Sequence of chain 1.B:
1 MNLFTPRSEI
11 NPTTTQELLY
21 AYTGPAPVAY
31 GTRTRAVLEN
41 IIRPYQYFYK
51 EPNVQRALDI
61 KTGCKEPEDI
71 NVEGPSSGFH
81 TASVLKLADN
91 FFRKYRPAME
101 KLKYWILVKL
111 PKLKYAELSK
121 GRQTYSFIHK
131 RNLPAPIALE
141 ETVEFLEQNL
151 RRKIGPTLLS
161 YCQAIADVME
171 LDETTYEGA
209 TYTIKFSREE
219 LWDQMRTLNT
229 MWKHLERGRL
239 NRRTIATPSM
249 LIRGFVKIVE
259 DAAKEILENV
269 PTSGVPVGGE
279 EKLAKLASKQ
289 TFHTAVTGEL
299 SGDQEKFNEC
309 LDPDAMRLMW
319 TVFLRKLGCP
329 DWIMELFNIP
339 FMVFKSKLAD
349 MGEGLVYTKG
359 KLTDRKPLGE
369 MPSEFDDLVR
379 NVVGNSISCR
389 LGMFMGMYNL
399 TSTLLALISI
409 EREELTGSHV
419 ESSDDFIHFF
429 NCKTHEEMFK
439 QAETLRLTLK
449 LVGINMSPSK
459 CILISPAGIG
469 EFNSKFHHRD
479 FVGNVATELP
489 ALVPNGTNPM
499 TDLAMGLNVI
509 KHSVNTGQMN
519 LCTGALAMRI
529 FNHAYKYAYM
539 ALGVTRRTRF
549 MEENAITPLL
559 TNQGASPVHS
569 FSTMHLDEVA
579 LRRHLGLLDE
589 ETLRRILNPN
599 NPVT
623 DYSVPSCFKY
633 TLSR

The small molecule below binds the protein below.
Small molecule (SMILES): Nc1ccn([C@@H]2O[C@H](CO[P](=O)(O)O[C@H]3[C@@H](O)[C@H](n4cnc5c(=O)nc(N)[nH]c54)O[C@@H]3CO[P](=O)(O)O[C@H]3[C@@H](O)[C@H](n4ccc(=O)[nH]c4=O)O[C@@H]3CO[P](=O)(O)O[C@H]3[C@@H](O)[C@H](n4ccc(=O)[nH]c4=O)O[C@@H]3CO[P](=O)(O)O[C@H]3[C@@H](O)[C@H](n4ccc(=O)[nH]c4=O)O[C@@H]3COP(=O)=O)[C@@H](O[P](=O)(O)OC[C@H]3O[C@@H](n4ccc(=O)[nH]c4=O)[C@H](O)[C@@H]3O)[C@H]2O)c(=O)n1

Sequence of chain 1.C:
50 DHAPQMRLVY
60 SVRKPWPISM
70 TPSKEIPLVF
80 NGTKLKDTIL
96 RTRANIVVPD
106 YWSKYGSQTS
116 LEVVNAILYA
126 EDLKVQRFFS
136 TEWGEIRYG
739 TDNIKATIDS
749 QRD

Binding-site contacts:
Ligand atom N4 contacts residue GLN392 of chain 1.A at 3.5 Å (h-bond).
Ligand atom O2 contacts residue GLN248 of chain 1.A at 3.0 Å (h-bond).
Ligand atom O2' contacts residue VAL542 of chain 1.B at 2.7 Å (h-bond).
Ligand atom C2 contacts residue ARG417 of chain 1.A at 3.6 Å.
Ligand atom O4 contacts residue ASN288 of chain 1.A at 3.6 Å.
Ligand atom O2' contacts residue TRP352 of chain 1.A at 2.2 Å (h-bond).
Ligand atom O2' contacts residue GLU389 of chain 1.A at 3.3 Å (salt-bridge).
Ligand atom O4 contacts residue PRO419 of chain 1.A at 3.5 Å.
Ligand atom N3 contacts residue ARG417 of chain 1.A at 3.6 Å (salt-bridge).
Ligand atom C2 contacts residue ARG417 of chain 1.A at 3.4 Å.
Ligand atom O2' contacts residue ASP247 of chain 1.A at 3.0 Å (salt-bridge).
Ligand atom O2 contacts residue HIS531 of chain 1.B at 3.1 Å.
Ligand atom O4 contacts residue ASP350 of chain 1.A at 2.9 Å (salt-bridge).
Ligand atom N3 contacts residue GLN392 of chain 1.A at 3.5 Å (h-bond).
Ligand atom C5 contacts residue TYR535 of chain 1.B at 3.5 Å (hydrophobic).
Ligand atom C6 contacts residue ILE393 of chain 1.A at 3.5 Å (hydrophobic).
Ligand atom O4 contacts residue ASP418 of chain 1.A at 3.5 Å.
Ligand atom O2 contacts residue GLY287 of chain 1.A at 3.3 Å (h-bond).
Ligand atom O2' contacts residue GLY541 of chain 1.B at 3.2 Å.
Ligand atom OP2 contacts residue TYR535 of chain 1.B at 3.5 Å.
Ligand atom O2 contacts residue THR416 of chain 1.A at 3.2 Å.
Ligand atom O2 contacts residue TRP352 of chain 1.A at 3.2 Å.
Ligand atom N4 contacts residue THR396 of chain 1.A at 2.6 Å (h-bond).
Ligand atom N2 contacts residue ARG417 of chain 1.A at 3.4 Å.
Ligand atom O2' contacts residue ARG397 of chain 1.A at 3.3 Å (salt-bridge).
Ligand atom O4' contacts residue ARG417 of chain 1.A at 3.2 Å (salt-bridge).
Ligand atom O3' contacts residue GLU389 of chain 1.A at 2.6 Å (salt-bridge).
Ligand atom C2 contacts residue TRP352 of chain 1.A at 3.3 Å (hydrophobic).
Ligand atom O2 contacts residue ASP247 of chain 1.A at 3.4 Å.
Ligand atom N3 contacts residue ARG417 of chain 1.A at 3.2 Å (salt-bridge).
Ligand atom N3 contacts residue GLN424 of chain 1.A at 3.3 Å (h-bond).
Ligand atom O2 contacts residue ARG495 of chain 1.A at 3.1 Å (salt-bridge).
Ligand atom OP1 contacts residue ARG544 of chain 1.B at 3.1 Å (salt-bridge).
Ligand atom N3 contacts residue TRP352 of chain 1.A at 3.3 Å.
Ligand atom O2 contacts residue ARG417 of chain 1.A at 3.5 Å (salt-bridge).
Ligand atom C6 contacts residue TYR535 of chain 1.B at 3.4 Å (hydrophobic).
Ligand atom O4' contacts residue LEU540 of chain 1.B at 3.1 Å.
Ligand atom O2 contacts residue PRO289 of chain 1.A at 3.0 Å.
Ligand atom C1' contacts residue LEU540 of chain 1.B at 3.5 Å (hydrophobic).
Ligand atom C2' contacts residue TRP352 of chain 1.A at 3.5 Å (hydrophobic).

Sequence of chain 1.A:
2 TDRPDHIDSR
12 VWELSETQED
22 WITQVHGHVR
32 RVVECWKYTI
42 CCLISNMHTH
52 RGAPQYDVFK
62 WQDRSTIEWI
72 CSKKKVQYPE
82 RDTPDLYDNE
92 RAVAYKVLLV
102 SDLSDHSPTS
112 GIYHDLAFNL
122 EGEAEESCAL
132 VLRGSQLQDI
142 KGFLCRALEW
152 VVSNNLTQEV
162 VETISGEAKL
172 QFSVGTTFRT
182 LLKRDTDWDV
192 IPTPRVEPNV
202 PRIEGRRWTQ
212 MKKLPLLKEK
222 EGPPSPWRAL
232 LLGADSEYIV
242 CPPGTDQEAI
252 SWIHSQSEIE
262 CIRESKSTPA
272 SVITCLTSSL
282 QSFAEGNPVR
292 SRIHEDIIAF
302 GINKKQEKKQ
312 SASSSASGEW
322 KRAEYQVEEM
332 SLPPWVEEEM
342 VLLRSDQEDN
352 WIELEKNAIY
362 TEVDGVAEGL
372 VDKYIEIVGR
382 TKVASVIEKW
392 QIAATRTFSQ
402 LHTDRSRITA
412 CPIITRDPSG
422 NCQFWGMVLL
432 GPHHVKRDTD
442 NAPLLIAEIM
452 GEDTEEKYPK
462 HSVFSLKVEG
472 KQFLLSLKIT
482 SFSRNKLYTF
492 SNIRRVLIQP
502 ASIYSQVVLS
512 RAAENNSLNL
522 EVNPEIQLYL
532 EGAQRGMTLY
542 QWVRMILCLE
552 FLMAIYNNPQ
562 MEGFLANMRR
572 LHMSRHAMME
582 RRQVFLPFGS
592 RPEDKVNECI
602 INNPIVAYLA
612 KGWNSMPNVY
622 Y